A protein and the small-molecule ligand that binds it are described below.
Small molecule (SMILES): CC(=O)N[C@H]1[C@H](O[C@H]2[C@H](O)[C@@H](NC(C)=O)CO[C@@H]2CO)O[C@H](CO)[C@@H](O)[C@@H]1O

Sequence of chain 3.D:
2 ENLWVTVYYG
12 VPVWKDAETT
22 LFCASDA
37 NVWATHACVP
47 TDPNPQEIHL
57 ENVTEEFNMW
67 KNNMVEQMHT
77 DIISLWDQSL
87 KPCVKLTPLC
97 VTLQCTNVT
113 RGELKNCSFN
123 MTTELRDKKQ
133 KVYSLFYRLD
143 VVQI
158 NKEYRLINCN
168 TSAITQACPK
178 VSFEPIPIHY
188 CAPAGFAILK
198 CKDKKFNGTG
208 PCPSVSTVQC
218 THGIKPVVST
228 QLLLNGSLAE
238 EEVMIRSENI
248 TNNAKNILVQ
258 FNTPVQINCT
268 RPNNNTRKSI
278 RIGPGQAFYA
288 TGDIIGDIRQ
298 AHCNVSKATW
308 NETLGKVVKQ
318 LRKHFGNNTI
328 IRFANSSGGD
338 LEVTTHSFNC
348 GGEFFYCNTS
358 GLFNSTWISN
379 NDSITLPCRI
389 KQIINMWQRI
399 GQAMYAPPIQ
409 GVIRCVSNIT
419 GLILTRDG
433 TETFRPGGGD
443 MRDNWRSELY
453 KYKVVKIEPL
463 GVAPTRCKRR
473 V

Binding-site contacts:
Ligand atom C6 contacts residue ILE292 of chain 3.D at 4.2 Å (hydrophobic).
Ligand atom O7 contacts residue ASN271 of chain 3.D at 3.0 Å (h-bond).
Ligand atom C4 contacts residue ASN271 of chain 3.D at 4.2 Å.
Ligand atom O6 contacts residue THR273 of chain 3.D at 4.1 Å.
Ligand atom O7 contacts residue VAL410 of chain 3.D at 4.4 Å.
Ligand atom C7 contacts residue ASN271 of chain 3.D at 3.1 Å.
Ligand atom O5 contacts residue ASN271 of chain 3.D at 2.3 Å (h-bond).
Ligand atom N2 contacts residue ASN271 of chain 3.D at 2.9 Å (h-bond).
Ligand atom C8 contacts residue ASN271 of chain 3.D at 4.4 Å.
Ligand atom C8 contacts residue VAL410 of chain 3.D at 3.7 Å (hydrophobic).
Ligand atom O5 contacts residue ILE292 of chain 3.D at 3.7 Å.
Ligand atom C7 contacts residue VAL410 of chain 3.D at 4.2 Å (hydrophobic).
Ligand atom O6 contacts residue ILE292 of chain 3.D at 3.3 Å.
Ligand atom C3 contacts residue ASN271 of chain 3.D at 3.8 Å.
Ligand atom C2 contacts residue ASN271 of chain 3.D at 2.5 Å.
Ligand atom C1 contacts residue ASN271 of chain 3.D at 1.4 Å.
Ligand atom C5 contacts residue ASN271 of chain 3.D at 3.6 Å.